Sequence of chain 1.A:
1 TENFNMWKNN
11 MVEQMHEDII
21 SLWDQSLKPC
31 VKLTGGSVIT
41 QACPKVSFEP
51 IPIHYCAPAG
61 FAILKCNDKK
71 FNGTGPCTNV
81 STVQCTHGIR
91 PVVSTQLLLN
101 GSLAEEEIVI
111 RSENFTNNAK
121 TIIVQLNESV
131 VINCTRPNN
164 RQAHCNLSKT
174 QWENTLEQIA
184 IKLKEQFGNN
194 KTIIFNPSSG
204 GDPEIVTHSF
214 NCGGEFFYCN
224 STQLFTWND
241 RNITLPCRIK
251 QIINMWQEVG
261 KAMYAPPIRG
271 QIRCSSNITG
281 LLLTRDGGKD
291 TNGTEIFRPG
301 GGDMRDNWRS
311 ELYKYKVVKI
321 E

Binding-site contacts:
Ligand atom C4 contacts residue ASN72 of chain 1.A at 4.3 Å.
Ligand atom C4 contacts residue THR74 of chain 1.A at 4.2 Å.
Ligand atom O6 contacts residue ASN72 of chain 1.A at 4.1 Å.
Ligand atom C3 contacts residue ASN72 of chain 1.A at 3.9 Å.
Ligand atom O7 contacts residue THR74 of chain 1.A at 3.8 Å.
Ligand atom C3 contacts residue THR74 of chain 1.A at 4.2 Å.
Ligand atom O5 contacts residue THR74 of chain 1.A at 4.1 Å.
Ligand atom C8 contacts residue ASN72 of chain 1.A at 3.9 Å.
Ligand atom C7 contacts residue ASN72 of chain 1.A at 3.3 Å.
Ligand atom C1 contacts residue ASN72 of chain 1.A at 1.4 Å.
Ligand atom O3 contacts residue THR74 of chain 1.A at 4.0 Å.
Ligand atom N2 contacts residue ASN72 of chain 1.A at 3.1 Å (h-bond).
Ligand atom O7 contacts residue ASN72 of chain 1.A at 3.4 Å.
Ligand atom O3 contacts residue GLY75 of chain 1.A at 4.1 Å.
Ligand atom O7 contacts residue PHE71 of chain 1.A at 3.8 Å.
Ligand atom C2 contacts residue THR74 of chain 1.A at 3.6 Å.
Ligand atom O3 contacts residue PRO76 of chain 1.A at 3.4 Å.
Ligand atom C1 contacts residue THR74 of chain 1.A at 4.2 Å.
Ligand atom C5 contacts residue ASN72 of chain 1.A at 3.6 Å.
Ligand atom C7 contacts residue PRO76 of chain 1.A at 4.3 Å (hydrophobic).
Ligand atom O5 contacts residue ASN72 of chain 1.A at 2.3 Å (h-bond).
Ligand atom C7 contacts residue THR74 of chain 1.A at 4.5 Å.
Ligand atom O7 contacts residue PRO76 of chain 1.A at 3.2 Å (h-bond).
Ligand atom C2 contacts residue ASN72 of chain 1.A at 2.6 Å.

This small molecule binds to this protein.
Small molecule (SMILES): CC(=O)N[C@@H]1[C@@H](O)[C@H](O)[C@@H](CO)O[C@H]1O